Sequence of chain 1.B:
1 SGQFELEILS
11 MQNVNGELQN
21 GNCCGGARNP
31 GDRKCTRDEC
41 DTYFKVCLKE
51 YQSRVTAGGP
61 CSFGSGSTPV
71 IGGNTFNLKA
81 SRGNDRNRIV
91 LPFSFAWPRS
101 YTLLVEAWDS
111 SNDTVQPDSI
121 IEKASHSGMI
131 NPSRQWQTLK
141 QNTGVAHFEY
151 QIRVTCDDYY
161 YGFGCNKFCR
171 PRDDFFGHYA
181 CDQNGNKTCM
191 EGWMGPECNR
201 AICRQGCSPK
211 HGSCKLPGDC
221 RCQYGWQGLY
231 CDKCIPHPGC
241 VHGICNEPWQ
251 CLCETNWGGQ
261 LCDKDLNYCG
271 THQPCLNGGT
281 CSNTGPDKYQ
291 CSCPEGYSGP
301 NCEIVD

This protein binds this small molecule.
Small molecule (SMILES): CC(=O)N[C@@H]1[C@@H](O)[C@H](O)[C@@H](CO)O[C@H]1O

Binding-site contacts:
Ligand atom C4 contacts residue LYS167 of chain 1.B at 3.8 Å.
Ligand atom O6 contacts residue ASN184 of chain 1.B at 3.7 Å.
Ligand atom N2 contacts residue ASN186 of chain 1.B at 3.0 Å (h-bond).
Ligand atom C2 contacts residue LYS167 of chain 1.B at 4.3 Å.
Ligand atom C4 contacts residue ASN186 of chain 1.B at 4.2 Å.
Ligand atom C1 contacts residue ASN186 of chain 1.B at 1.4 Å.
Ligand atom O6 contacts residue LYS167 of chain 1.B at 4.0 Å.
Ligand atom C2 contacts residue ASN186 of chain 1.B at 2.5 Å.
Ligand atom O7 contacts residue ASN186 of chain 1.B at 3.2 Å (h-bond).
Ligand atom C7 contacts residue ASN186 of chain 1.B at 3.7 Å.
Ligand atom O5 contacts residue ASN186 of chain 1.B at 2.4 Å (h-bond).
Ligand atom O5 contacts residue LYS167 of chain 1.B at 4.1 Å.
Ligand atom C3 contacts residue ASN186 of chain 1.B at 3.9 Å.
Ligand atom C5 contacts residue LYS167 of chain 1.B at 4.3 Å.
Ligand atom O5 contacts residue ASN184 of chain 1.B at 4.2 Å.
Ligand atom C3 contacts residue LYS167 of chain 1.B at 4.5 Å.
Ligand atom C5 contacts residue ASN186 of chain 1.B at 3.7 Å.